Sequence of chain 25.H:
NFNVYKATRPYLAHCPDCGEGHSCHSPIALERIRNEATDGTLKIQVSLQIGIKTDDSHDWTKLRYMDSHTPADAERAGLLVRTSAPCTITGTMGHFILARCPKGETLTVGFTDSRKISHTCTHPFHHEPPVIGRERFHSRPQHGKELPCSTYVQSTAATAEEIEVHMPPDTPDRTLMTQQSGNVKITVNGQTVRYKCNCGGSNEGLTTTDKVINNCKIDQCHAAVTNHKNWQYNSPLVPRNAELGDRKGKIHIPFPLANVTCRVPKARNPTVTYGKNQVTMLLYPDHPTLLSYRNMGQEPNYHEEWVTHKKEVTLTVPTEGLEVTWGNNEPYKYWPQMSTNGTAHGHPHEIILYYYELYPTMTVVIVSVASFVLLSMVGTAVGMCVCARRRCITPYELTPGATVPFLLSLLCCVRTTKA

Sequence of chain 25.G:
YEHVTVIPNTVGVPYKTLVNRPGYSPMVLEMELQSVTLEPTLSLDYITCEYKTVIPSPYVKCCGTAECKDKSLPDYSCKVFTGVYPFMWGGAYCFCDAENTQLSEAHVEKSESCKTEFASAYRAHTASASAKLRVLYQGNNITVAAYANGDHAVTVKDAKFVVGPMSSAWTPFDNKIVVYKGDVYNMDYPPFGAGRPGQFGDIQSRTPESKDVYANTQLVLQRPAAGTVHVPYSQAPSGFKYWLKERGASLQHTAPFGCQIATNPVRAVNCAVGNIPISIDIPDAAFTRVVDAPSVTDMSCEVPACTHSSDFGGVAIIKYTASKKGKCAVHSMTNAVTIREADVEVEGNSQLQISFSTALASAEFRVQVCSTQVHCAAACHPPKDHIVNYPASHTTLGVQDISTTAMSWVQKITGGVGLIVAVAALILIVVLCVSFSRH

Binding-site contacts:
Ligand atom O6 contacts residue THR116 of chain 25.G at 3.3 Å.
Ligand atom C6 contacts residue LYS115 of chain 25.G at 4.1 Å.
Ligand atom C1 contacts residue ASN259 of chain 25.H at 1.4 Å.
Ligand atom C7 contacts residue ASN259 of chain 25.H at 3.1 Å.
Ligand atom C4 contacts residue ASN259 of chain 25.H at 4.2 Å.
Ligand atom O7 contacts residue ASN259 of chain 25.H at 2.9 Å (h-bond).
Ligand atom N2 contacts residue ASN259 of chain 25.H at 2.9 Å (h-bond).
Ligand atom C6 contacts residue THR116 of chain 25.G at 3.8 Å.
Ligand atom O7 contacts residue LYS181 of chain 25.G at 4.2 Å.
Ligand atom O5 contacts residue ASN259 of chain 25.H at 2.3 Å (h-bond).
Ligand atom C8 contacts residue ASN259 of chain 25.H at 4.4 Å.
Ligand atom O6 contacts residue LYS115 of chain 25.G at 4.2 Å.
Ligand atom O5 contacts residue THR116 of chain 25.G at 3.9 Å.
Ligand atom C2 contacts residue ASN259 of chain 25.H at 2.4 Å.
Ligand atom C5 contacts residue ASN259 of chain 25.H at 3.6 Å.
Ligand atom C5 contacts residue THR116 of chain 25.G at 4.5 Å.
Ligand atom C3 contacts residue ASN259 of chain 25.H at 3.8 Å.

This protein binds this small molecule.
Small molecule (SMILES): CC(=O)N[C@@H]1[C@@H](O)[C@H](O)[C@@H](CO)O[C@H]1O